Sequence of chain 1.A:
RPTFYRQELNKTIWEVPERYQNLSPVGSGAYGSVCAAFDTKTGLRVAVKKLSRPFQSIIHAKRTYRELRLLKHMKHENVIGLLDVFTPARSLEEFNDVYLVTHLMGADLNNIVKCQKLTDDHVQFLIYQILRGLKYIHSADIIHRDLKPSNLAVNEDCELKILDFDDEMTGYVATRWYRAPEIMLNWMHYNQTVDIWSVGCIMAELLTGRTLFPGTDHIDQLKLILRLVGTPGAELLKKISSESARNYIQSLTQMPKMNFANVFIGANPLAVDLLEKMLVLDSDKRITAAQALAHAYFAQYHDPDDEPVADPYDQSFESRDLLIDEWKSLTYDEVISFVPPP

A protein and the small-molecule ligand that binds it are described below.
Small molecule (SMILES): O=C1Nc2nc(NC3CCC(O)CC3)ncc2CN1c1ccccc1Cl

Binding-site contacts:
Ligand atom C13 contacts residue MET121 of chain 1.A at 3.4 Å (hydrophobic).
Ligand atom N2 contacts residue MET121 of chain 1.A at 2.7 Å (h-bond).
Ligand atom C22 contacts residue LYS65 of chain 1.A at 3.9 Å.
Ligand atom C14 contacts residue THR118 of chain 1.A at 3.9 Å.
Ligand atom CL26 contacts residue THR118 of chain 1.A at 3.6 Å.
Ligand atom C25 contacts residue LYS65 of chain 1.A at 4.0 Å.
Ligand atom C18 contacts residue ALA63 of chain 1.A at 3.9 Å (hydrophobic).
Ligand atom C13 contacts residue ALA63 of chain 1.A at 3.7 Å (hydrophobic).
Ligand atom O19 contacts residue GLY45 of chain 1.A at 3.9 Å.
Ligand atom C13 contacts residue HIS119 of chain 1.A at 3.0 Å.
Ligand atom C4 contacts residue MET121 of chain 1.A at 3.9 Å (hydrophobic).
Ligand atom C22 contacts residue LEU87 of chain 1.A at 3.8 Å (hydrophobic).
Ligand atom N10 contacts residue LEU120 of chain 1.A at 3.6 Å.
Ligand atom C13 contacts residue THR118 of chain 1.A at 3.8 Å.
Ligand atom C13 contacts residue LEU120 of chain 1.A at 4.0 Å (hydrophobic).
Ligand atom C8 contacts residue MET121 of chain 1.A at 3.6 Å (hydrophobic).
Ligand atom C21 contacts residue ASP180 of chain 1.A at 4.1 Å.
Ligand atom C25 contacts residue THR118 of chain 1.A at 3.6 Å.
Ligand atom C24 contacts residue LEU116 of chain 1.A at 3.8 Å (hydrophobic).
Ligand atom CL26 contacts residue LEU116 of chain 1.A at 4.0 Å.
Ligand atom C23 contacts residue GLU83 of chain 1.A at 3.5 Å.
Ligand atom C23 contacts residue LEU116 of chain 1.A at 4.1 Å (hydrophobic).
Ligand atom C1 contacts residue MET121 of chain 1.A at 3.6 Å (hydrophobic).
Ligand atom N10 contacts residue MET121 of chain 1.A at 2.6 Å (h-bond).
Ligand atom C22 contacts residue GLU83 of chain 1.A at 3.6 Å.
Ligand atom C23 contacts residue THR118 of chain 1.A at 4.0 Å.
Ligand atom C23 contacts residue LYS65 of chain 1.A at 3.6 Å.
Ligand atom CL26 contacts residue ALA63 of chain 1.A at 3.6 Å.
Ligand atom CL26 contacts residue LYS65 of chain 1.A at 3.6 Å.
Ligand atom N17 contacts residue THR118 of chain 1.A at 4.1 Å.
Ligand atom C4 contacts residue ALA123 of chain 1.A at 3.9 Å (hydrophobic).
Ligand atom C3 contacts residue MET121 of chain 1.A at 3.6 Å (hydrophobic).
Ligand atom C6 contacts residue GLY122 of chain 1.A at 4.1 Å.
Ligand atom C24 contacts residue THR118 of chain 1.A at 3.6 Å.
Ligand atom C18 contacts residue THR118 of chain 1.A at 3.1 Å.
Ligand atom N10 contacts residue HIS119 of chain 1.A at 3.8 Å.
Ligand atom C23 contacts residue LEU87 of chain 1.A at 3.4 Å (hydrophobic).
Ligand atom C14 contacts residue ALA63 of chain 1.A at 3.7 Å (hydrophobic).
Ligand atom O19 contacts residue VAL50 of chain 1.A at 3.6 Å.
Ligand atom C24 contacts residue LYS65 of chain 1.A at 3.6 Å.